Sequence of chain 1.B:
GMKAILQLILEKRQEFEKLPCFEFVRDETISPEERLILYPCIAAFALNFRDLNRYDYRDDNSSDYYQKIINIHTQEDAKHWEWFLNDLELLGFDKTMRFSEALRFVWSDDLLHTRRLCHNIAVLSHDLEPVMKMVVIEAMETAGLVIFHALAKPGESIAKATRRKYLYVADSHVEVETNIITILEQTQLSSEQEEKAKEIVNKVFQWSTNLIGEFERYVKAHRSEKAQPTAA

A small-molecule ligand and the protein it binds are described below.
Small molecule (SMILES): N[C@@H](Cc1c[nH]c2c(Br)cc(Br)cc12)C(=O)O

Binding-site contacts:
Ligand atom O contacts residue PHE54 of chain 1.B at 3.9 Å.
Ligand atom OXT contacts residue FE21 of chain 1.J at 2.1 Å.
Ligand atom BR2 contacts residue ILE156 of chain 1.B at 3.9 Å.
Ligand atom CB contacts residue FE21 of chain 1.J at 3.8 Å.
Ligand atom C contacts residue TYR177 of chain 1.B at 3.5 Å (hydrophobic).
Ligand atom CZ3 contacts residue ILE156 of chain 1.B at 4.0 Å (hydrophobic).
Ligand atom N contacts residue GLU186 of chain 1.B at 3.1 Å (salt-bridge).
Ligand atom NE1 contacts residue MET149 of chain 1.B at 3.1 Å (h-bond).
Ligand atom CE3 contacts residue PHE54 of chain 1.B at 3.1 Å (hydrophobic).
Ligand atom BR1 contacts residue PHE54 of chain 1.B at 3.9 Å.
Ligand atom CE2 contacts residue MET149 of chain 1.B at 3.8 Å (hydrophobic).
Ligand atom OXT contacts residue HIS182 of chain 1.B at 3.1 Å (h-bond).
Ligand atom CE3 contacts residue PHE157 of chain 1.B at 3.6 Å (hydrophobic).
Ligand atom CE2 contacts residue PHE54 of chain 1.B at 3.8 Å (hydrophobic).
Ligand atom OXT contacts residue HIS89 of chain 1.B at 3.0 Å.
Ligand atom N contacts residue FE21 of chain 1.J at 2.1 Å.
Ligand atom BR2 contacts residue SER224 of chain 1.B at 3.1 Å.
Ligand atom CD1 contacts residue GLY153 of chain 1.B at 3.8 Å.
Ligand atom CD1 contacts residue MET149 of chain 1.B at 3.7 Å (hydrophobic).
Ligand atom CA contacts residue HIS182 of chain 1.B at 4.0 Å.
Ligand atom OXT contacts residue TYR177 of chain 1.B at 3.6 Å.
Ligand atom N contacts residue HIS182 of chain 1.B at 3.1 Å (h-bond).
Ligand atom CG contacts residue PHE54 of chain 1.B at 3.8 Å (hydrophobic).
Ligand atom C contacts residue HIS182 of chain 1.B at 3.8 Å.
Ligand atom C contacts residue FE21 of chain 1.J at 2.9 Å.
Ligand atom CD2 contacts residue PHE54 of chain 1.B at 3.4 Å (hydrophobic).
Ligand atom CE2 contacts residue GLY153 of chain 1.B at 3.6 Å.
Ligand atom CA contacts residue FE21 of chain 1.J at 3.0 Å.
Ligand atom O contacts residue PHE58 of chain 1.B at 3.9 Å.
Ligand atom CH2 contacts residue ILE156 of chain 1.B at 3.4 Å (hydrophobic).
Ligand atom CZ2 contacts residue ILE156 of chain 1.B at 3.7 Å (hydrophobic).
Ligand atom NE1 contacts residue GLY153 of chain 1.B at 3.4 Å.
Ligand atom BR2 contacts residue ALA152 of chain 1.B at 3.8 Å.
Ligand atom O contacts residue TYR177 of chain 1.B at 2.6 Å (h-bond).
Ligand atom BR2 contacts residue MET149 of chain 1.B at 3.9 Å.
Ligand atom BR2 contacts residue LEU126 of chain 1.B at 3.9 Å.
Ligand atom CZ3 contacts residue PHE54 of chain 1.B at 3.6 Å (hydrophobic).
Ligand atom N contacts residue PHE157 of chain 1.B at 4.0 Å.
Ligand atom CA contacts residue PHE157 of chain 1.B at 3.7 Å (hydrophobic).
Ligand atom CB contacts residue PHE58 of chain 1.B at 3.5 Å (hydrophobic).